Binding-site contacts:
Ligand atom CAD contacts residue LEU196 of chain 1.A at 3.9 Å (hydrophobic).
Ligand atom BR contacts residue GLY130 of chain 1.A at 3.9 Å.
Ligand atom CAE contacts residue LEU196 of chain 1.A at 3.9 Å (hydrophobic).
Ligand atom NAU contacts residue HIS95 of chain 1.A at 3.3 Å (h-bond).
Ligand atom CAB contacts residue LEU196 of chain 1.A at 3.8 Å (hydrophobic).
Ligand atom CAP contacts residue PHE129 of chain 1.A at 3.6 Å (hydrophobic).
Ligand atom CAC contacts residue LEU196 of chain 1.A at 3.9 Å (hydrophobic).
Ligand atom CAF contacts residue LEU196 of chain 1.A at 3.9 Å (hydrophobic).
Ligand atom CAM contacts residue PHE129 of chain 1.A at 3.5 Å (hydrophobic).
Ligand atom OAT contacts residue VAL120 of chain 1.A at 3.9 Å.
Ligand atom CAB contacts residue HIS93 of chain 1.A at 4.0 Å.
Ligand atom NAU contacts residue ZN1 of chain 1.B at 2.0 Å.
Ligand atom OAT contacts residue TRP207 of chain 1.A at 4.0 Å.
Ligand atom OAT contacts residue HIS93 of chain 1.A at 3.4 Å.
Ligand atom OAT contacts residue VAL141 of chain 1.A at 3.7 Å.
Ligand atom NAG contacts residue PHE129 of chain 1.A at 3.7 Å.
Ligand atom OAI contacts residue PRO200 of chain 1.A at 3.2 Å.
Ligand atom SAR contacts residue THR197 of chain 1.A at 3.9 Å.
Ligand atom SAR contacts residue ZN1 of chain 1.B at 3.1 Å.
Ligand atom CAB contacts residue VAL120 of chain 1.A at 3.8 Å (hydrophobic).
Ligand atom CAE contacts residue THR198 of chain 1.A at 3.4 Å.
Ligand atom CAA contacts residue LEU196 of chain 1.A at 3.9 Å (hydrophobic).
Ligand atom OAI contacts residue LEU196 of chain 1.A at 3.5 Å.
Ligand atom CAN contacts residue PHE129 of chain 1.A at 3.4 Å (hydrophobic).
Ligand atom NAU contacts residue THR197 of chain 1.A at 2.8 Å (h-bond).
Ligand atom NAU contacts residue HIS93 of chain 1.A at 3.3 Å (h-bond).
Ligand atom CAD contacts residue THR198 of chain 1.A at 3.3 Å.
Ligand atom CAO contacts residue PHE129 of chain 1.A at 3.5 Å (hydrophobic).
Ligand atom OAT contacts residue ZN1 of chain 1.B at 3.1 Å.
Ligand atom BR contacts residue PHE129 of chain 1.A at 4.0 Å.
Ligand atom OAI contacts residue PRO199 of chain 1.A at 3.8 Å.
Ligand atom OAS contacts residue LEU196 of chain 1.A at 3.3 Å.
Ligand atom OAS contacts residue TRP207 of chain 1.A at 3.5 Å.
Ligand atom CAA contacts residue GLN91 of chain 1.A at 3.8 Å.
Ligand atom CAK contacts residue PHE129 of chain 1.A at 3.7 Å (hydrophobic).
Ligand atom SAR contacts residue HIS93 of chain 1.A at 3.9 Å.
Ligand atom OAS contacts residue THR197 of chain 1.A at 3.0 Å (h-bond).
Ligand atom NAU contacts residue HIS118 of chain 1.A at 3.4 Å (h-bond).
Ligand atom CAL contacts residue PHE129 of chain 1.A at 3.6 Å (hydrophobic).
Ligand atom OAT contacts residue HIS118 of chain 1.A at 3.5 Å (h-bond).

Sequence of chain 1.A:
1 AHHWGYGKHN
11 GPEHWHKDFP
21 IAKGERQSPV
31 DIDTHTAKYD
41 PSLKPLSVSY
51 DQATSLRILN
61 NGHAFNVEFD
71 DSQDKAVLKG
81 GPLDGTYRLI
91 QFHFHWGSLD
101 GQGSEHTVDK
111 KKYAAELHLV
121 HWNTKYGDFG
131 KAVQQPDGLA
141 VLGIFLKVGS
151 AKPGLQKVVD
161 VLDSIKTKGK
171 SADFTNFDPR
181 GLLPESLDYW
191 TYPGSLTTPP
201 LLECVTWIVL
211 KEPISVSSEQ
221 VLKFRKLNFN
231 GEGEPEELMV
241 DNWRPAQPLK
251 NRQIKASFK

The small molecule below binds the protein below.
Small molecule (SMILES): NS(=O)(=O)c1ccc(NS(=O)(=O)c2ccc(Br)cc2)cc1